Sequence of chain 11.A:
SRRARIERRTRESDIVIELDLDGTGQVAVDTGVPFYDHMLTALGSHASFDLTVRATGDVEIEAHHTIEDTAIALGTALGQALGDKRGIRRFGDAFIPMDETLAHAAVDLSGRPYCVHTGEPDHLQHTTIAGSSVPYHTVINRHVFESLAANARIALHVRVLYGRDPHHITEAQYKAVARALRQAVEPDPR

Sequence of chain 19.A:
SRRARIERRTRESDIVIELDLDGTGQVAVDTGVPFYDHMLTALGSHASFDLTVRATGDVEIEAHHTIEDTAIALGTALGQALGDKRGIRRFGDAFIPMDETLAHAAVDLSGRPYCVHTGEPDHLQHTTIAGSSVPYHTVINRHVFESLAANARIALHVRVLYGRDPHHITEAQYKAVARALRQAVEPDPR

Binding-site contacts:
Ligand atom N5 contacts residue MN1 of chain 11.C at 2.3 Å.
Ligand atom C8 contacts residue MN1 of chain 11.C at 3.4 Å.
Ligand atom C11 contacts residue ACT1 of chain 19.G at 3.9 Å.
Ligand atom C3 contacts residue GLU21 of chain 19.A at 3.7 Å.
Ligand atom N5 contacts residue HIS74 of chain 19.A at 3.4 Å (h-bond).
Ligand atom N9 contacts residue MET107 of chain 11.A at 3.5 Å.
Ligand atom N9 contacts residue GLU77 of chain 19.A at 3.1 Å (salt-bridge).
Ligand atom C6 contacts residue HIS74 of chain 19.A at 3.8 Å.
Ligand atom N9 contacts residue MN1 of chain 19.B at 2.4 Å.
Ligand atom C8 contacts residue HIS73 of chain 19.A at 3.1 Å.
Ligand atom C8 contacts residue MET107 of chain 11.A at 3.6 Å (hydrophobic).
Ligand atom C6 contacts residue GLU180 of chain 11.A at 3.8 Å.
Ligand atom C4 contacts residue MN1 of chain 11.C at 3.2 Å.
Ligand atom C4 contacts residue MET107 of chain 11.A at 3.9 Å (hydrophobic).
Ligand atom C3 contacts residue HIS74 of chain 19.A at 3.5 Å.
Ligand atom C6 contacts residue MET107 of chain 11.A at 3.3 Å (hydrophobic).
Ligand atom C1 contacts residue GLU21 of chain 19.A at 4.0 Å.
Ligand atom N7 contacts residue MET107 of chain 11.A at 3.6 Å.
Ligand atom N5 contacts residue HIS47 of chain 11.A at 3.2 Å (h-bond).
Ligand atom N7 contacts residue MN1 of chain 11.C at 2.2 Å.
Ligand atom C11 contacts residue MET107 of chain 11.A at 3.7 Å (hydrophobic).
Ligand atom C11 contacts residue ARG121 of chain 5.A at 3.1 Å.
Ligand atom C8 contacts residue HIS177 of chain 11.A at 3.8 Å.
Ligand atom N9 contacts residue HIS73 of chain 19.A at 3.1 Å (h-bond).
Ligand atom C11 contacts residue GLU77 of chain 19.A at 3.8 Å.
Ligand atom C8 contacts residue MN1 of chain 19.B at 3.3 Å.
Ligand atom C6 contacts residue MN1 of chain 11.C at 3.0 Å.
Ligand atom N9 contacts residue HIS177 of chain 11.A at 3.4 Å (h-bond).
Ligand atom N5 contacts residue GLU180 of chain 11.A at 2.8 Å (salt-bridge).
Ligand atom C3 contacts residue ACT1 of chain 19.G at 3.9 Å.
Ligand atom N10 contacts residue GLU77 of chain 19.A at 3.7 Å.
Ligand atom C4 contacts residue GLU180 of chain 11.A at 3.5 Å.
Ligand atom N7 contacts residue HIS176 of chain 11.A at 3.0 Å (h-bond).
Ligand atom C8 contacts residue HIS74 of chain 19.A at 3.8 Å.
Ligand atom C11 contacts residue MN1 of chain 19.B at 3.9 Å.
Ligand atom N10 contacts residue MN1 of chain 19.B at 3.5 Å.
Ligand atom C8 contacts residue HIS176 of chain 11.A at 3.5 Å.
Ligand atom N7 contacts residue GLU180 of chain 11.A at 3.2 Å (salt-bridge).
Ligand atom N7 contacts residue HIS74 of chain 19.A at 3.1 Å (h-bond).
Ligand atom N10 contacts residue MET107 of chain 11.A at 3.2 Å.

Sequence of chain 5.A:
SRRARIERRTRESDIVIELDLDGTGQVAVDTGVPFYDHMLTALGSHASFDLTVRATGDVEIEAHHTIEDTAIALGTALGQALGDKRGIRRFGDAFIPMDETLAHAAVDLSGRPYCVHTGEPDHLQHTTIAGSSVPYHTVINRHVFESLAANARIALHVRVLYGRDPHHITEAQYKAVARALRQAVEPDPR

The protein below binds the small molecule below.
Small molecule (SMILES): CC(C)[C@H](N)c1ncnn1C